Sequence of chain 46.A:
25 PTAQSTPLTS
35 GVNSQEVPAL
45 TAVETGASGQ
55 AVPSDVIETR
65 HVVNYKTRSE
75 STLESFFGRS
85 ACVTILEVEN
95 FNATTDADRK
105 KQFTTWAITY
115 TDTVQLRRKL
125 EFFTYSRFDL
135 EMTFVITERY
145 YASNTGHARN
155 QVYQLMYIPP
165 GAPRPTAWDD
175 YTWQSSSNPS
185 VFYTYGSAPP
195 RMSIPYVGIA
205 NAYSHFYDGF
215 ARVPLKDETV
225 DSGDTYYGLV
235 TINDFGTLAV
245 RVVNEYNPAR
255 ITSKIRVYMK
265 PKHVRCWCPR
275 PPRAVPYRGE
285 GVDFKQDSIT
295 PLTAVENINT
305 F

A protein and the small-molecule ligand that binds it are described below.
Small molecule (SMILES): CC(=O)N[C@H]1[C@H]([C@H](O)[C@H](O)CO)O[C@@](O)(C(=O)O)C[C@@H]1O

Binding-site contacts:
Ligand atom C11 contacts residue ARG143 of chain 46.A at 4.0 Å.
Ligand atom O4 contacts residue ASN251 of chain 50.A at 4.1 Å.
Ligand atom C1 contacts residue SER147 of chain 46.A at 3.6 Å.
Ligand atom O10 contacts residue TYR250 of chain 50.A at 2.8 Å (h-bond).
Ligand atom O4 contacts residue TYR145 of chain 46.A at 4.2 Å.
Ligand atom C6 contacts residue ALA146 of chain 46.A at 4.3 Å (hydrophobic).
Ligand atom C10 contacts residue TYR145 of chain 46.A at 3.6 Å (hydrophobic).
Ligand atom C3 contacts residue PRO252 of chain 50.A at 3.8 Å (hydrophobic).
Ligand atom O1B contacts residue ALA146 of chain 46.A at 4.3 Å.
Ligand atom C9 contacts residue TYR145 of chain 46.A at 4.4 Å (hydrophobic).
Ligand atom C4 contacts residue TYR145 of chain 46.A at 3.6 Å (hydrophobic).
Ligand atom C8 contacts residue ALA146 of chain 46.A at 4.5 Å (hydrophobic).
Ligand atom O4 contacts residue TYR250 of chain 50.A at 3.4 Å.
Ligand atom C4 contacts residue PRO252 of chain 50.A at 3.7 Å (hydrophobic).
Ligand atom O1A contacts residue ASN148 of chain 46.A at 4.3 Å.
Ligand atom C10 contacts residue TYR250 of chain 50.A at 3.5 Å (hydrophobic).
Ligand atom O8 contacts residue ALA146 of chain 46.A at 3.3 Å.
Ligand atom C6 contacts residue TYR145 of chain 46.A at 3.4 Å (hydrophobic).
Ligand atom C1 contacts residue ALA146 of chain 46.A at 4.0 Å (hydrophobic).
Ligand atom C11 contacts residue TYR250 of chain 50.A at 3.7 Å (hydrophobic).
Ligand atom O1B contacts residue PRO252 of chain 50.A at 3.3 Å.
Ligand atom C7 contacts residue TYR145 of chain 46.A at 3.9 Å (hydrophobic).
Ligand atom C11 contacts residue TYR145 of chain 46.A at 3.7 Å (hydrophobic).
Ligand atom O4 contacts residue PRO252 of chain 50.A at 3.6 Å.
Ligand atom O1A contacts residue ALA146 of chain 46.A at 3.2 Å.
Ligand atom C5 contacts residue TYR145 of chain 46.A at 3.3 Å (hydrophobic).
Ligand atom O1A contacts residue SER147 of chain 46.A at 3.1 Å (h-bond).
Ligand atom N5 contacts residue TYR250 of chain 50.A at 4.4 Å.
Ligand atom N5 contacts residue TYR145 of chain 46.A at 2.6 Å (h-bond).
Ligand atom O1B contacts residue SER147 of chain 46.A at 2.7 Å (h-bond).
Ligand atom C1 contacts residue PRO252 of chain 50.A at 4.0 Å (hydrophobic).

Sequence of chain 50.A:
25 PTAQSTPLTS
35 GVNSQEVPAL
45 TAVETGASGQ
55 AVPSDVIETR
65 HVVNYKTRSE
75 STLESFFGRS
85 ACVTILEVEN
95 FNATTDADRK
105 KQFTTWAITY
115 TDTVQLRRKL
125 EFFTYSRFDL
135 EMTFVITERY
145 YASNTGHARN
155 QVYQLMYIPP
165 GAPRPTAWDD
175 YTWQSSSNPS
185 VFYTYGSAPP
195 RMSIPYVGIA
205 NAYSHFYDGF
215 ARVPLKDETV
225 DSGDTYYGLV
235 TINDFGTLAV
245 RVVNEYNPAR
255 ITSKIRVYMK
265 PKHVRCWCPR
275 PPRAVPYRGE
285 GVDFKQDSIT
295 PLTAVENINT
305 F